Sequence of chain 1.C:
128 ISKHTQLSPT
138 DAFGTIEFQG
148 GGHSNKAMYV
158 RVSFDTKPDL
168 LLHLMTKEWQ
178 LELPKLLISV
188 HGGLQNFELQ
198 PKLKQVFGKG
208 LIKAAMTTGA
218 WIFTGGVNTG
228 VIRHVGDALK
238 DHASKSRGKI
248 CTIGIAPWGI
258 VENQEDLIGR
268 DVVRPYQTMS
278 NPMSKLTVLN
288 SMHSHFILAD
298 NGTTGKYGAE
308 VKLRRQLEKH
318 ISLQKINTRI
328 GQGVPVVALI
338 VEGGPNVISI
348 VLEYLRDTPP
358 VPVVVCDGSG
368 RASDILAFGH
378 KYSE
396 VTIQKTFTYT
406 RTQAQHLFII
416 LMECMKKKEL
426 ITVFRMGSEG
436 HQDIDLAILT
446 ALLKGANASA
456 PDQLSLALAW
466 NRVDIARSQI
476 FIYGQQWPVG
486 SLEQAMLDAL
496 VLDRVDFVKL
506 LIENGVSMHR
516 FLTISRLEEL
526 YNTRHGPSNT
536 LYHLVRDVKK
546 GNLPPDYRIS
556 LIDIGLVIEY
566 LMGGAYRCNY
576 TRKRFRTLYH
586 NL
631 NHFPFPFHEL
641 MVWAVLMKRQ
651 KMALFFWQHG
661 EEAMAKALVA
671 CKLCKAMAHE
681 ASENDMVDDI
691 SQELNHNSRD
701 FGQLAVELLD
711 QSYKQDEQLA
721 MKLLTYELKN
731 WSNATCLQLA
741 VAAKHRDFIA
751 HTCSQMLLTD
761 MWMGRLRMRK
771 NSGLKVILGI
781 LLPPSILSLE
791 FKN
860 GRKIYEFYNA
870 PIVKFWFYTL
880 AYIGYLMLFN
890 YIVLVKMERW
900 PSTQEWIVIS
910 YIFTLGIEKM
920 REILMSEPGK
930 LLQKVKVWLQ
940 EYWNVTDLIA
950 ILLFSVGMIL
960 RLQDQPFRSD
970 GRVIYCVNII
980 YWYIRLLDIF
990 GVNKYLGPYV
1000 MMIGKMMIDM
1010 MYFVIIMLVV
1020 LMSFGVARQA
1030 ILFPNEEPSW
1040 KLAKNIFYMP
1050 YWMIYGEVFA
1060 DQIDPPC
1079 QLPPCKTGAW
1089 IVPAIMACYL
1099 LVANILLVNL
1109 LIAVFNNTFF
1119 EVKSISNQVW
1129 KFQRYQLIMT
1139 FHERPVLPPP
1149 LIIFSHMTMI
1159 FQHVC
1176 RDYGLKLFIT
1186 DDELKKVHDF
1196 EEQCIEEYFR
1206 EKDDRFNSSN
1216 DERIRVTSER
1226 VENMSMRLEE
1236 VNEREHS

A protein and the small-molecule ligand that binds it are described below.
Small molecule (SMILES): CCCCCCCC(=O)OC[C@H](COP(=O)(O)O[C@@H]1[C@H](O)[C@H](O)[C@@H](OP(=O)(O)O)[C@H](OP(=O)(O)O)[C@H]1O)OC(=O)CCCCCCC

Binding-site contacts:
Ligand atom O1B contacts residue ASN992 of chain 1.C at 2.8 Å (h-bond).
Ligand atom O51 contacts residue LYS993 of chain 1.C at 2.9 Å (salt-bridge).
Ligand atom C2C contacts residue TRP875 of chain 1.C at 4.3 Å (hydrophobic).
Ligand atom C5B contacts residue ILE988 of chain 1.C at 3.7 Å (hydrophobic).
Ligand atom O1A contacts residue TRP875 of chain 1.C at 3.2 Å.
Ligand atom P4 contacts residue TYR994 of chain 1.C at 4.4 Å.
Ligand atom O43 contacts residue LYS993 of chain 1.C at 2.6 Å (salt-bridge).
Ligand atom O42 contacts residue TYR994 of chain 1.C at 4.3 Å.
Ligand atom O2 contacts residue LYS770 of chain 1.C at 3.8 Å.
Ligand atom C1A contacts residue TRP875 of chain 1.C at 3.8 Å (hydrophobic).
Ligand atom P5 contacts residue LYS993 of chain 1.C at 4.3 Å.
Ligand atom C4B contacts residue ILE988 of chain 1.C at 3.8 Å (hydrophobic).
Ligand atom O1 contacts residue SER772 of chain 1.C at 4.2 Å.
Ligand atom C3B contacts residue PHE874 of chain 1.C at 4.3 Å (hydrophobic).
Ligand atom C4B contacts residue PHE989 of chain 1.C at 4.4 Å (hydrophobic).
Ligand atom C1B contacts residue ASN992 of chain 1.C at 3.2 Å.
Ligand atom O42 contacts residue LYS993 of chain 1.C at 3.0 Å (salt-bridge).
Ligand atom C8B contacts residue PHE989 of chain 1.C at 3.6 Å (hydrophobic).
Ligand atom C3C contacts residue TRP875 of chain 1.C at 3.8 Å (hydrophobic).
Ligand atom C2B contacts residue ASN992 of chain 1.C at 3.9 Å.
Ligand atom C5B contacts residue PHE874 of chain 1.C at 4.5 Å (hydrophobic).
Ligand atom P1 contacts residue SER772 of chain 1.C at 4.2 Å.
Ligand atom P4 contacts residue LYS993 of chain 1.C at 3.4 Å.
Ligand atom C6B contacts residue PHE989 of chain 1.C at 3.5 Å (hydrophobic).
Ligand atom C3A contacts residue TRP875 of chain 1.C at 4.0 Å (hydrophobic).
Ligand atom C5B contacts residue THR878 of chain 1.C at 4.5 Å.
Ligand atom C2B contacts residue VAL991 of chain 1.C at 3.9 Å (hydrophobic).
Ligand atom O43 contacts residue TYR994 of chain 1.C at 4.4 Å.
Ligand atom C6B contacts residue ILE988 of chain 1.C at 3.8 Å (hydrophobic).
Ligand atom C3B contacts residue TRP875 of chain 1.C at 3.6 Å (hydrophobic).
Ligand atom O41 contacts residue TYR994 of chain 1.C at 3.9 Å.
Ligand atom O11 contacts residue SER772 of chain 1.C at 3.0 Å (h-bond).
Ligand atom O3C contacts residue ASN992 of chain 1.C at 3.3 Å (h-bond).
Ligand atom O11 contacts residue GLY773 of chain 1.C at 3.6 Å.
Ligand atom C2A contacts residue TRP875 of chain 1.C at 4.2 Å (hydrophobic).
Ligand atom C7B contacts residue PHE989 of chain 1.C at 3.6 Å (hydrophobic).